Binding-site contacts:
Ligand atom N2 contacts residue ASN234 of chain 1.A at 2.9 Å (h-bond).
Ligand atom C4 contacts residue ASN234 of chain 1.A at 4.2 Å.
Ligand atom C1 contacts residue ASN234 of chain 1.A at 1.4 Å.
Ligand atom C7 contacts residue ASN234 of chain 1.A at 3.5 Å.
Ligand atom O5 contacts residue ASN234 of chain 1.A at 2.3 Å (h-bond).
Ligand atom C2 contacts residue ASN234 of chain 1.A at 2.4 Å.
Ligand atom C3 contacts residue ASN234 of chain 1.A at 3.8 Å.
Ligand atom C5 contacts residue ASN234 of chain 1.A at 3.6 Å.
Ligand atom O7 contacts residue ASN234 of chain 1.A at 3.7 Å.

Sequence of chain 1.A:
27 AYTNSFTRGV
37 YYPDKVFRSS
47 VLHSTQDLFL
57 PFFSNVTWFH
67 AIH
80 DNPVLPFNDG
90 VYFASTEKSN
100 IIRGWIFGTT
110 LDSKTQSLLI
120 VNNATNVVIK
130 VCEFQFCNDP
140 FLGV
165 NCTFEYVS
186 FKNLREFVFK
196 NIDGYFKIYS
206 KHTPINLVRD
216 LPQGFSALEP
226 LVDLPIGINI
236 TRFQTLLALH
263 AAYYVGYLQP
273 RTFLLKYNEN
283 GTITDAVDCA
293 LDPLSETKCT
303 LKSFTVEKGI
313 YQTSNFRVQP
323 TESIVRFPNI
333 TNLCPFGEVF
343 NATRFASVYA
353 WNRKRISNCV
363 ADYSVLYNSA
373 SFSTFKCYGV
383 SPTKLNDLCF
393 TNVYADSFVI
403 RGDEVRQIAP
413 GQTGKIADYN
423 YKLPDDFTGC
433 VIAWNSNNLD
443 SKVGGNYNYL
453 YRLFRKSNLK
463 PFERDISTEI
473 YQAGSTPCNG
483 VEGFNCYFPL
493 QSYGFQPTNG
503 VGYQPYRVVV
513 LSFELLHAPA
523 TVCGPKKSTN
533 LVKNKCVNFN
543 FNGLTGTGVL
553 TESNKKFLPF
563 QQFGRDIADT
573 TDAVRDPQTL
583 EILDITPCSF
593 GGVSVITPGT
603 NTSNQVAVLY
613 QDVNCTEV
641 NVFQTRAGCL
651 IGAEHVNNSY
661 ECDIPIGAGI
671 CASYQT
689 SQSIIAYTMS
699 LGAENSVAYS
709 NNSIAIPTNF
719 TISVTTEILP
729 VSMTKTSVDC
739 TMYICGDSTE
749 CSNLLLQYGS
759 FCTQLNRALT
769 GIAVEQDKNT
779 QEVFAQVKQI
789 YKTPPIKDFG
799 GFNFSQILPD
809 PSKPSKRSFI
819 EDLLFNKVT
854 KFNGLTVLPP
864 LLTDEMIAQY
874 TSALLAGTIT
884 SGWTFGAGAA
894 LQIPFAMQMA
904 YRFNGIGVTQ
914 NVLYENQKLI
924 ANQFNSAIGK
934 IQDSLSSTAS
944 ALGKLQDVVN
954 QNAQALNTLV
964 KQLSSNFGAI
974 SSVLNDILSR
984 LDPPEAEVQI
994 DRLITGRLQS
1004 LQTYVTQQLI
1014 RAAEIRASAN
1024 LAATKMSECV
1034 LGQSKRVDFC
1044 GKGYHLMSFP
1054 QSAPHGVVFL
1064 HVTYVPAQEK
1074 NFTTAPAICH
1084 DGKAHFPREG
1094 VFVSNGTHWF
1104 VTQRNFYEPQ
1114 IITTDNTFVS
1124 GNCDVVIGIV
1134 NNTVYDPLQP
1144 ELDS

This protein binds this small molecule.
Small molecule (SMILES): CC(=O)N[C@H]1[C@H](O[C@H]2[C@H](O)[C@@H](NC(C)=O)CO[C@@H]2CO)O[C@H](CO)[C@@H](O)[C@@H]1O